This protein binds this small molecule.
Small molecule (SMILES): Nc1ncnc2c1ncn2[C@H]1C[C@H](O)[C@@H](COP(=O)(O)O)O1

Binding-site contacts:
Ligand atom C5 contacts residue SER416 of chain 1.YA at 3.8 Å.
Ligand atom N7 contacts residue SER416 of chain 1.YA at 3.3 Å.
Ligand atom N9 contacts residue HIS414 of chain 1.YA at 4.1 Å.
Ligand atom C6 contacts residue GLY423 of chain 1.YA at 3.9 Å.
Ligand atom P contacts residue DC1 of chain 1.EF at 1.6 Å.
Ligand atom C5 contacts residue PRO204 of chain 1.YA at 3.8 Å (hydrophobic).
Ligand atom N1 contacts residue VAL203 of chain 1.YA at 3.5 Å.
Ligand atom C8 contacts residue HIS414 of chain 1.YA at 3.0 Å.
Ligand atom C2' contacts residue PRO415 of chain 1.YA at 3.8 Å (hydrophobic).
Ligand atom C6 contacts residue PRO204 of chain 1.YA at 3.9 Å (hydrophobic).
Ligand atom N7 contacts residue ASN393 of chain 1.YA at 4.0 Å.
Ligand atom C2' contacts residue HIS414 of chain 1.YA at 3.2 Å.
Ligand atom C5' contacts residue DC1 of chain 1.EF at 3.1 Å.
Ligand atom C4 contacts residue PRO204 of chain 1.YA at 4.0 Å (hydrophobic).
Ligand atom C4' contacts residue DC1 of chain 1.EF at 3.9 Å.
Ligand atom O4' contacts residue DC1 of chain 1.EF at 3.9 Å.
Ligand atom C8 contacts residue SER416 of chain 1.YA at 4.1 Å.
Ligand atom C6 contacts residue PRO415 of chain 1.YA at 3.7 Å (hydrophobic).
Ligand atom N3 contacts residue PRO415 of chain 1.YA at 3.9 Å.
Ligand atom N6 contacts residue PHE422 of chain 1.YA at 4.0 Å.
Ligand atom N6 contacts residue SER416 of chain 1.YA at 3.4 Å (h-bond).
Ligand atom N7 contacts residue HIS414 of chain 1.YA at 3.6 Å.
Ligand atom OP2 contacts residue DC1 of chain 1.EF at 2.5 Å (h-bond).
Ligand atom C5 contacts residue PRO415 of chain 1.YA at 3.7 Å (hydrophobic).
Ligand atom C4 contacts residue PRO415 of chain 1.YA at 3.8 Å (hydrophobic).
Ligand atom OP1 contacts residue DC1 of chain 1.EF at 2.5 Å (h-bond).
Ligand atom O5' contacts residue DC1 of chain 1.EF at 2.5 Å (h-bond).
Ligand atom N6 contacts residue GLY423 of chain 1.YA at 3.5 Å (h-bond).
Ligand atom N7 contacts residue PRO204 of chain 1.YA at 4.1 Å.
Ligand atom C2 contacts residue GLY423 of chain 1.YA at 3.4 Å.
Ligand atom C6 contacts residue VAL203 of chain 1.YA at 4.1 Å (hydrophobic).
Ligand atom C2 contacts residue PRO204 of chain 1.YA at 4.1 Å (hydrophobic).
Ligand atom N9 contacts residue PRO415 of chain 1.YA at 4.0 Å.
Ligand atom C2 contacts residue VAL203 of chain 1.YA at 4.1 Å (hydrophobic).
Ligand atom N1 contacts residue GLY423 of chain 1.YA at 3.0 Å (h-bond).
Ligand atom C2 contacts residue PRO415 of chain 1.YA at 3.8 Å (hydrophobic).
Ligand atom N6 contacts residue GLY421 of chain 1.YA at 4.0 Å.
Ligand atom C1' contacts residue PRO415 of chain 1.YA at 3.7 Å (hydrophobic).
Ligand atom N1 contacts residue PRO415 of chain 1.YA at 3.7 Å.
Ligand atom C6 contacts residue SER416 of chain 1.YA at 4.0 Å.

Sequence of chain 1.YA:
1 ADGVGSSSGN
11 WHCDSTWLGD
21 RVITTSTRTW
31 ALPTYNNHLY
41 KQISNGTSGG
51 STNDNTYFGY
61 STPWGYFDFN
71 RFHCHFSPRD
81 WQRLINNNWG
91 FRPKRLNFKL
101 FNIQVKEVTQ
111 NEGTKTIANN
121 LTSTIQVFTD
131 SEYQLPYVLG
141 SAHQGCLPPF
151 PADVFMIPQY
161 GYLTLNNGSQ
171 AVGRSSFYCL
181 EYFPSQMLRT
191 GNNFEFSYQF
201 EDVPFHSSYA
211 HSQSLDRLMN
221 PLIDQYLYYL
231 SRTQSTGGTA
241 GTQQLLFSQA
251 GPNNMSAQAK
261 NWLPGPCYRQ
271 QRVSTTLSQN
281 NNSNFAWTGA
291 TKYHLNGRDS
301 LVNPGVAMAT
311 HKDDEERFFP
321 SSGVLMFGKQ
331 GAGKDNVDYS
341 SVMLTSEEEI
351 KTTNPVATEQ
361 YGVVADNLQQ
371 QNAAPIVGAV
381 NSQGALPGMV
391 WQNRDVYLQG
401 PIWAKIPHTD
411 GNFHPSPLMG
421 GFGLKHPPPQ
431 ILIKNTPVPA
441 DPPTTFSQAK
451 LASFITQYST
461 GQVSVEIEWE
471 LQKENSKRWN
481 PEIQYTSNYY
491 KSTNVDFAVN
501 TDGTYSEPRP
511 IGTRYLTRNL